Sequence of chain 3.B:
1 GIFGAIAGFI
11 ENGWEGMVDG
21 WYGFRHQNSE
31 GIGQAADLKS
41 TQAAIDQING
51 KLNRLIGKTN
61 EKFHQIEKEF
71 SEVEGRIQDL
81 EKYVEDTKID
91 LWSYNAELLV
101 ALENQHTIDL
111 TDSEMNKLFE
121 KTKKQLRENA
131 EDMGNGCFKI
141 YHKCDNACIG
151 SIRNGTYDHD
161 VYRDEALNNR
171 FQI

The protein below binds the small molecule below.
Small molecule (SMILES): CC(=O)N[C@H]1[C@H](O[C@H]2[C@H](O)[C@@H](NC(C)=O)CO[C@@H]2CO)O[C@H](CO)[C@@H](O[C@@H]2O[C@H](CO[C@H]3O[C@H](CO)[C@@H](O)[C@H](O)[C@@H]3O)[C@@H](O)[C@H](O[C@H]3O[C@H](CO)[C@@H](O)[C@H](O)[C@@H]3O)[C@@H]2O)[C@@H]1O

Binding-site contacts:
Ligand atom C8 contacts residue ASN32 of chain 3.A at 4.5 Å.
Ligand atom C5 contacts residue THR312 of chain 3.A at 4.2 Å.
Ligand atom C3 contacts residue ASN32 of chain 3.A at 3.8 Å.
Ligand atom C5 contacts residue ASP285 of chain 3.A at 4.5 Å.
Ligand atom C6 contacts residue LEU52 of chain 3.B at 3.8 Å (hydrophobic).
Ligand atom C1 contacts residue ASN32 of chain 3.A at 1.5 Å.
Ligand atom C4 contacts residue ASN32 of chain 3.A at 4.2 Å.
Ligand atom C6 contacts residue ASP285 of chain 3.A at 3.9 Å.
Ligand atom O4 contacts residue ILE56 of chain 3.B at 3.7 Å.
Ligand atom C8 contacts residue ILE56 of chain 3.B at 4.4 Å (hydrophobic).
Ligand atom O7 contacts residue ASN32 of chain 3.A at 3.5 Å (h-bond).
Ligand atom O3 contacts residue ASP285 of chain 3.A at 4.1 Å.
Ligand atom O6 contacts residue THR312 of chain 3.A at 4.2 Å.
Ligand atom C6 contacts residue THR312 of chain 3.A at 4.1 Å.
Ligand atom O7 contacts residue THR34 of chain 3.A at 4.1 Å.
Ligand atom N2 contacts residue ASN32 of chain 3.A at 2.9 Å (h-bond).
Ligand atom C1 contacts residue THR312 of chain 3.A at 3.7 Å.
Ligand atom C2 contacts residue ASN32 of chain 3.A at 2.5 Å.
Ligand atom C7 contacts residue ASN32 of chain 3.A at 3.4 Å.
Ligand atom C7 contacts residue THR34 of chain 3.A at 4.4 Å.
Ligand atom O5 contacts residue ASN32 of chain 3.A at 2.3 Å (h-bond).
Ligand atom C6 contacts residue ILE56 of chain 3.B at 4.3 Å (hydrophobic).
Ligand atom O6 contacts residue LEU52 of chain 3.B at 3.4 Å.
Ligand atom C8 contacts residue THR34 of chain 3.A at 3.9 Å.
Ligand atom C5 contacts residue ASN32 of chain 3.A at 3.6 Å.
Ligand atom O4 contacts residue ASP285 of chain 3.A at 3.7 Å.
Ligand atom C4 contacts residue ASP285 of chain 3.A at 3.8 Å.
Ligand atom O5 contacts residue THR312 of chain 3.A at 3.1 Å (h-bond).

Sequence of chain 3.A:
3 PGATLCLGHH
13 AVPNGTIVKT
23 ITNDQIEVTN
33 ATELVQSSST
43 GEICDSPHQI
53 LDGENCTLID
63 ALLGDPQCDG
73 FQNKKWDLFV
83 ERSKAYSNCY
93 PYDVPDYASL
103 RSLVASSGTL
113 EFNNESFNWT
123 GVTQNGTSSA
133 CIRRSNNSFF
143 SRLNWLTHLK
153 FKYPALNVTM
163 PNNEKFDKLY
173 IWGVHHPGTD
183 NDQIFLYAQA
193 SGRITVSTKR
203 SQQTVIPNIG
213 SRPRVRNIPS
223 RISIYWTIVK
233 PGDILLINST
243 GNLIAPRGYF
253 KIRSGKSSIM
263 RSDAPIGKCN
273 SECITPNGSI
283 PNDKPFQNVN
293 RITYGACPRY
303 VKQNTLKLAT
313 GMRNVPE